Binding-site contacts:
Ligand atom C11 contacts residue PHE270 of chain 37.B at 3.8 Å (hydrophobic).
Ligand atom N5 contacts residue ASN272 of chain 37.B at 3.2 Å (h-bond).
Ligand atom C11 contacts residue THR276 of chain 37.B at 3.3 Å.
Ligand atom O1A contacts residue SER274 of chain 37.B at 2.6 Å (h-bond).
Ligand atom C8 contacts residue GLN278 of chain 37.B at 3.6 Å.
Ligand atom C11 contacts residue LEU62 of chain 37.B at 4.1 Å (hydrophobic).
Ligand atom C11 contacts residue PHE65 of chain 37.B at 3.8 Å (hydrophobic).
Ligand atom C11 contacts residue SER274 of chain 37.B at 4.0 Å.
Ligand atom O1A contacts residue LYS68 of chain 37.B at 2.9 Å.
Ligand atom O8 contacts residue ASN272 of chain 37.B at 3.5 Å (h-bond).
Ligand atom C10 contacts residue GLN278 of chain 37.B at 4.0 Å.
Ligand atom O8 contacts residue LYS68 of chain 37.B at 3.4 Å.
Ligand atom O9 contacts residue GLN278 of chain 37.B at 4.0 Å.
Ligand atom O1B contacts residue THR276 of chain 37.B at 3.7 Å.
Ligand atom O9 contacts residue LEU67 of chain 37.B at 3.3 Å.
Ligand atom O1B contacts residue LYS68 of chain 37.B at 3.9 Å.
Ligand atom C9 contacts residue LYS68 of chain 37.B at 3.8 Å.
Ligand atom O7 contacts residue LEU62 of chain 37.B at 3.8 Å.
Ligand atom C11 contacts residue HIS138 of chain 37.A at 3.5 Å.
Ligand atom C9 contacts residue LEU67 of chain 37.B at 4.1 Å (hydrophobic).
Ligand atom C10 contacts residue PHE75 of chain 37.C at 3.1 Å (hydrophobic).
Ligand atom C10 contacts residue ASN272 of chain 37.B at 4.0 Å.
Ligand atom C6 contacts residue ASN272 of chain 37.B at 3.6 Å.
Ligand atom O9 contacts residue LYS68 of chain 37.B at 2.9 Å (salt-bridge).
Ligand atom C11 contacts residue PHE75 of chain 37.C at 2.3 Å (hydrophobic).
Ligand atom C11 contacts residue GLN278 of chain 37.B at 3.5 Å.
Ligand atom O8 contacts residue GLN278 of chain 37.B at 3.5 Å (h-bond).
Ligand atom C4 contacts residue ASN272 of chain 37.B at 4.1 Å.
Ligand atom C1 contacts residue ASN272 of chain 37.B at 3.8 Å.
Ligand atom O10 contacts residue LEU62 of chain 37.B at 4.0 Å.
Ligand atom C9 contacts residue GLN278 of chain 37.B at 3.2 Å.
Ligand atom C1 contacts residue LYS68 of chain 37.B at 3.7 Å.
Ligand atom N5 contacts residue GLN278 of chain 37.B at 3.9 Å.
Ligand atom C5 contacts residue ASN272 of chain 37.B at 4.1 Å.
Ligand atom C11 contacts residue ASN272 of chain 37.B at 3.6 Å.
Ligand atom O10 contacts residue PHE75 of chain 37.C at 3.0 Å.
Ligand atom C7 contacts residue GLN278 of chain 37.B at 3.8 Å.
Ligand atom O1B contacts residue SER274 of chain 37.B at 4.1 Å.
Ligand atom C1 contacts residue SER274 of chain 37.B at 3.7 Å.
Ligand atom O1B contacts residue ASN272 of chain 37.B at 3.4 Å (h-bond).

Sequence of chain 37.C:
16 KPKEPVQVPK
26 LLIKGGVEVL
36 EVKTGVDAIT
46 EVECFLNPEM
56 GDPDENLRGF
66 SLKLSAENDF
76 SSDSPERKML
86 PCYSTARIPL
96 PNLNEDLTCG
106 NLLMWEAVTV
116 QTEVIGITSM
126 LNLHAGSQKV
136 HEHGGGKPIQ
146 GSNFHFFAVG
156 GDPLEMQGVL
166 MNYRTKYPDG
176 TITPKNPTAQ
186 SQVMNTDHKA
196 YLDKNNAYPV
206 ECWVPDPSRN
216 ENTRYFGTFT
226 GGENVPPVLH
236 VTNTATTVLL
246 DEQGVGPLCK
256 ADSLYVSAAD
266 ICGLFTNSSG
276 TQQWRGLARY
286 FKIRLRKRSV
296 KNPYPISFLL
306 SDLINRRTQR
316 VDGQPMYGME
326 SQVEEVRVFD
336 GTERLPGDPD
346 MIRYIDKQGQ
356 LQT

Sequence of chain 37.B:
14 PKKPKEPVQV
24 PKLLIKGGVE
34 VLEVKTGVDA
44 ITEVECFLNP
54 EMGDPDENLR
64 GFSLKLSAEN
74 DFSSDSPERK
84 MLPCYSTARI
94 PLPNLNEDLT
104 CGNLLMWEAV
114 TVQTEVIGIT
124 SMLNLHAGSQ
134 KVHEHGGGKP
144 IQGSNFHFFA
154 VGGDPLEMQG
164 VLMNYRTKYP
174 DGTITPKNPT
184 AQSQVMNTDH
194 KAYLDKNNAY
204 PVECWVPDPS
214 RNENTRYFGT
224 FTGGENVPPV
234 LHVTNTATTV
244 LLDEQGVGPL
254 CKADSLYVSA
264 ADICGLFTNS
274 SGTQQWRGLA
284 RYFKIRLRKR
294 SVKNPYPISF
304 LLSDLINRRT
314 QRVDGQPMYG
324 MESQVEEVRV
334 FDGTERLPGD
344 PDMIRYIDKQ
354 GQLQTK

Sequence of chain 37.A:
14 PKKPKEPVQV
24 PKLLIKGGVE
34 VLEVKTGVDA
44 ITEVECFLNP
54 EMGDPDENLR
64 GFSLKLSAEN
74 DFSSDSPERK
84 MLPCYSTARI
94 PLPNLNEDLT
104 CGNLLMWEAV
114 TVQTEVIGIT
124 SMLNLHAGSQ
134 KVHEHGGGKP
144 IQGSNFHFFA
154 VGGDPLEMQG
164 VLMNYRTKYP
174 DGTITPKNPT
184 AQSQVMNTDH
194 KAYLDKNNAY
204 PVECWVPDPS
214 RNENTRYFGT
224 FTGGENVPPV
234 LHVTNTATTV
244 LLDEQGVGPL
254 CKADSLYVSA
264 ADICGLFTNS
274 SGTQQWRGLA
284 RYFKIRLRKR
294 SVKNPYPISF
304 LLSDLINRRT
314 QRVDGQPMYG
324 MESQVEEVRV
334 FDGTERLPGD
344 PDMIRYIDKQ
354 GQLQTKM

A small-molecule ligand and the protein it binds are described below.
Small molecule (SMILES): CC(=O)N[C@H]1[C@H]([C@H](O)[C@H](O)CO)O[C@@](O[C@H](CO)[C@@H](O)[C@@H]2O[C@@H](C(=O)O)C[C@H](O)[C@H]2NC(C)=O)(C(=O)O)C[C@@H]1O